Sequence of chain 42.D:
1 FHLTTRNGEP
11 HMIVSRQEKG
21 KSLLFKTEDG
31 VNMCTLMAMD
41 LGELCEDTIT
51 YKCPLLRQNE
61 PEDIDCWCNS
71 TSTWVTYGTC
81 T

Binding-site contacts:
Ligand atom N2 contacts residue VAL31 of chain 42.D at 4.0 Å.
Ligand atom C5 contacts residue VAL31 of chain 42.D at 4.2 Å (hydrophobic).
Ligand atom C3 contacts residue NAG1 of chain 42.X at 3.7 Å.
Ligand atom C6 contacts residue MET33 of chain 42.D at 3.5 Å (hydrophobic).
Ligand atom O1 contacts residue VAL31 of chain 42.D at 3.4 Å (h-bond).
Ligand atom C6 contacts residue ASN69 of chain 42.D at 4.4 Å.
Ligand atom C4 contacts residue NAG1 of chain 42.X at 3.2 Å.
Ligand atom O1 contacts residue MET33 of chain 42.D at 3.9 Å.
Ligand atom C5 contacts residue MET33 of chain 42.D at 3.7 Å (hydrophobic).
Ligand atom O7 contacts residue ASN69 of chain 42.D at 3.8 Å.
Ligand atom O1 contacts residue SER70 of chain 42.D at 4.2 Å.
Ligand atom C3 contacts residue VAL31 of chain 42.D at 3.0 Å (hydrophobic).
Ligand atom O6 contacts residue NAG1 of chain 42.X at 3.0 Å.
Ligand atom O3 contacts residue VAL31 of chain 42.D at 3.6 Å.
Ligand atom O5 contacts residue ASN69 of chain 42.D at 2.8 Å (h-bond).
Ligand atom C6 contacts residue NAG1 of chain 42.X at 4.3 Å.
Ligand atom C7 contacts residue SER70 of chain 42.D at 4.4 Å.
Ligand atom C1 contacts residue ASN69 of chain 42.D at 2.7 Å.
Ligand atom C8 contacts residue ARG57 of chain 42.D at 4.2 Å.
Ligand atom C2 contacts residue ASN69 of chain 42.D at 4.2 Å.
Ligand atom C2 contacts residue VAL31 of chain 42.D at 4.0 Å (hydrophobic).
Ligand atom C6 contacts residue LEU24 of chain 42.D at 4.5 Å (hydrophobic).
Ligand atom C5 contacts residue ASN69 of chain 42.D at 3.7 Å.
Ligand atom O3 contacts residue NAG1 of chain 42.X at 2.6 Å (h-bond).
Ligand atom C8 contacts residue SER70 of chain 42.D at 3.7 Å.
Ligand atom C7 contacts residue ASN69 of chain 42.D at 3.8 Å.
Ligand atom C5 contacts residue NAG1 of chain 42.X at 4.4 Å.
Ligand atom O5 contacts residue MET33 of chain 42.D at 4.2 Å.
Ligand atom O1 contacts residue ASN69 of chain 42.D at 2.1 Å (h-bond).
Ligand atom C8 contacts residue ASN69 of chain 42.D at 3.4 Å.
Ligand atom O4 contacts residue VAL31 of chain 42.D at 3.3 Å.
Ligand atom C1 contacts residue VAL31 of chain 42.D at 4.3 Å (hydrophobic).
Ligand atom C4 contacts residue VAL31 of chain 42.D at 3.8 Å (hydrophobic).
Ligand atom O4 contacts residue NAG1 of chain 42.X at 3.0 Å.
Ligand atom N2 contacts residue ASN69 of chain 42.D at 4.3 Å.

This protein binds this small molecule.
Small molecule (SMILES): CC(=O)N[C@@H]1[C@@H](O)[C@H](O)[C@@H](CO)O[C@H]1O